A small-molecule ligand and the protein it binds are described below.
Small molecule (SMILES): CC[C@H](C)[C@H](NC(=O)CNC(=O)[C@H](CC(=O)O)NC(=O)CNC(=O)CNC(=O)[C@H](CO)NC(=O)[C@H](Cc1ccccc1)NC(=O)CN)C(=O)O

Binding-site contacts:
Ligand atom N contacts residue MET123 of chain 1.B at 3.7 Å.
Ligand atom CD1 contacts residue GLY178 of chain 1.B at 3.6 Å.
Ligand atom CA contacts residue SER73 of chain 1.B at 3.4 Å.
Ligand atom O contacts residue GLN144 of chain 1.B at 2.9 Å (h-bond).
Ligand atom CD2 contacts residue HIS219 of chain 1.B at 3.2 Å.
Ligand atom CA contacts residue ALA226 of chain 1.B at 3.2 Å (hydrophobic).
Ligand atom CA contacts residue HIS219 of chain 1.B at 3.2 Å.
Ligand atom CG contacts residue SER73 of chain 1.B at 3.5 Å.
Ligand atom C contacts residue THR72 of chain 1.B at 3.5 Å.
Ligand atom O contacts residue GLY74 of chain 1.B at 3.7 Å.
Ligand atom OXT contacts residue THR76 of chain 1.B at 3.0 Å (h-bond).
Ligand atom O contacts residue GLN222 of chain 1.B at 3.5 Å.
Ligand atom N contacts residue SER73 of chain 1.B at 2.5 Å (h-bond).
Ligand atom O contacts residue GLY223 of chain 1.B at 3.1 Å (h-bond).
Ligand atom CA contacts residue SER73 of chain 1.B at 3.5 Å.
Ligand atom N contacts residue PHE228 of chain 1.B at 3.7 Å.
Ligand atom OXT contacts residue THR72 of chain 1.B at 3.6 Å.
Ligand atom O contacts residue HIS219 of chain 1.B at 3.3 Å.
Ligand atom OXT contacts residue LLP45 of chain 1.B at 3.7 Å.
Ligand atom CA contacts residue ARG218 of chain 1.B at 3.6 Å.
Ligand atom C contacts residue GLN144 of chain 1.B at 3.7 Å.
Ligand atom CD1 contacts residue ALA226 of chain 1.B at 3.7 Å (hydrophobic).
Ligand atom OD1 contacts residue SER73 of chain 1.B at 2.4 Å (h-bond).
Ligand atom CG2 contacts residue GLN144 of chain 1.B at 3.5 Å.
Ligand atom CZ contacts residue GLN222 of chain 1.B at 3.7 Å.
Ligand atom O contacts residue MET123 of chain 1.B at 3.4 Å.
Ligand atom O contacts residue GLY217 of chain 1.B at 3.3 Å (h-bond).
Ligand atom CE2 contacts residue GLN222 of chain 1.B at 3.6 Å.
Ligand atom OXT contacts residue ASN75 of chain 1.B at 3.3 Å (h-bond).
Ligand atom C contacts residue ALA226 of chain 1.B at 3.7 Å (hydrophobic).
Ligand atom N contacts residue ALA226 of chain 1.B at 2.6 Å (h-bond).
Ligand atom N contacts residue HIS219 of chain 1.B at 2.9 Å (h-bond).
Ligand atom O contacts residue ARG218 of chain 1.B at 3.5 Å.
Ligand atom C contacts residue GLY74 of chain 1.B at 3.7 Å.
Ligand atom C contacts residue HIS219 of chain 1.B at 3.5 Å.
Ligand atom O contacts residue THR72 of chain 1.B at 2.6 Å (h-bond).
Ligand atom C contacts residue SER73 of chain 1.B at 3.4 Å.
Ligand atom OXT contacts residue GLY74 of chain 1.B at 3.5 Å.
Ligand atom C contacts residue ALA226 of chain 1.B at 3.3 Å (hydrophobic).
Ligand atom CG1 contacts residue GLY223 of chain 1.B at 3.6 Å.

Sequence of chain 1.B:
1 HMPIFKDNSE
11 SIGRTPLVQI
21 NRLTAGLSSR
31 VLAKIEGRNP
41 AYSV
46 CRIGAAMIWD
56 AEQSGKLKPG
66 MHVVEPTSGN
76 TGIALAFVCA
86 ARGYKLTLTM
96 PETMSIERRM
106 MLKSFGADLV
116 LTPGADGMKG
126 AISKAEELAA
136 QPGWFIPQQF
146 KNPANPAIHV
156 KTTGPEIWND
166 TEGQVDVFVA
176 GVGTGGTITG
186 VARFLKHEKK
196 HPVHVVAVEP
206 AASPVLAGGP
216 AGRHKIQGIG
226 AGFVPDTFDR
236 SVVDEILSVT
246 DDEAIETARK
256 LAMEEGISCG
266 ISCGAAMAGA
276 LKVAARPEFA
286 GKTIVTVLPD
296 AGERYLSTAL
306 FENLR